The protein below binds the small molecule below.
Small molecule (SMILES): COc1ccc(N2CCN(c3cccc(C)c3)CC2)nn1

Binding-site contacts:
Ligand atom C1 contacts residue MET195 of chain 3.A at 4.3 Å (hydrophobic).
Ligand atom C11 contacts residue HIS241 of chain 3.A at 3.7 Å.
Ligand atom C8 contacts residue PHE121 of chain 3.A at 4.3 Å (hydrophobic).
Ligand atom N5 contacts residue TYR193 of chain 3.A at 4.0 Å.
Ligand atom C1 contacts residue TYR193 of chain 3.A at 3.8 Å (hydrophobic).
Ligand atom C18 contacts residue PHE182 of chain 3.A at 4.0 Å (hydrophobic).
Ligand atom C7 contacts residue LEU103 of chain 3.A at 3.2 Å (hydrophobic).
Ligand atom C14 contacts residue MET217 of chain 3.A at 3.9 Å (hydrophobic).
Ligand atom C18 contacts residue ILE125 of chain 3.A at 4.2 Å (hydrophobic).
Ligand atom O2 contacts residue TYR193 of chain 3.A at 3.4 Å.
Ligand atom C14 contacts residue LEU187 of chain 3.A at 4.3 Å (hydrophobic).
Ligand atom C21 contacts residue ILE220 of chain 3.A at 3.5 Å (hydrophobic).
Ligand atom C17 contacts residue TYR147 of chain 3.A at 4.0 Å (hydrophobic).
Ligand atom C15 contacts residue ILE101 of chain 3.A at 4.1 Å (hydrophobic).
Ligand atom C21 contacts residue ILE101 of chain 3.A at 4.0 Å (hydrophobic).
Ligand atom C8 contacts residue LEU103 of chain 3.A at 3.1 Å (hydrophobic).
Ligand atom C17 contacts residue ILE220 of chain 3.A at 3.9 Å (hydrophobic).
Ligand atom C10 contacts residue HIS241 of chain 3.A at 3.6 Å.
Ligand atom O2 contacts residue MET195 of chain 3.A at 4.4 Å.
Ligand atom C16 contacts residue ILE101 of chain 3.A at 3.5 Å (hydrophobic).
Ligand atom C10 contacts residue SER123 of chain 3.A at 4.2 Å.
Ligand atom N4 contacts residue MET217 of chain 3.A at 3.3 Å.
Ligand atom C1 contacts residue ASN215 of chain 3.A at 3.6 Å.
Ligand atom C7 contacts residue THR102 of chain 3.A at 4.2 Å.
Ligand atom C17 contacts residue ILE101 of chain 3.A at 3.8 Å (hydrophobic).
Ligand atom C1 contacts residue TYR194 of chain 3.A at 4.2 Å (hydrophobic).
Ligand atom C3 contacts residue TYR193 of chain 3.A at 3.8 Å (hydrophobic).
Ligand atom C18 contacts residue ILE220 of chain 3.A at 4.3 Å (hydrophobic).
Ligand atom N5 contacts residue MET217 of chain 3.A at 3.3 Å (h-bond).
Ligand atom N4 contacts residue TYR193 of chain 3.A at 3.5 Å.
Ligand atom C16 contacts residue TYR147 of chain 3.A at 4.3 Å (hydrophobic).
Ligand atom C21 contacts residue TYR147 of chain 3.A at 2.7 Å (hydrophobic).
Ligand atom C13 contacts residue THR102 of chain 3.A at 4.3 Å.
Ligand atom C20 contacts residue ILE125 of chain 3.A at 3.4 Å (hydrophobic).
Ligand atom C19 contacts residue ILE125 of chain 3.A at 3.2 Å (hydrophobic).
Ligand atom C3 contacts residue LEU103 of chain 3.A at 4.2 Å (hydrophobic).
Ligand atom C3 contacts residue PHE121 of chain 3.A at 4.4 Å (hydrophobic).
Ligand atom C13 contacts residue ILE101 of chain 3.A at 3.4 Å (hydrophobic).
Ligand atom C6 contacts residue THR102 of chain 3.A at 4.3 Å.
Ligand atom C14 contacts residue ILE101 of chain 3.A at 4.1 Å (hydrophobic).

Sequence of chain 3.A:
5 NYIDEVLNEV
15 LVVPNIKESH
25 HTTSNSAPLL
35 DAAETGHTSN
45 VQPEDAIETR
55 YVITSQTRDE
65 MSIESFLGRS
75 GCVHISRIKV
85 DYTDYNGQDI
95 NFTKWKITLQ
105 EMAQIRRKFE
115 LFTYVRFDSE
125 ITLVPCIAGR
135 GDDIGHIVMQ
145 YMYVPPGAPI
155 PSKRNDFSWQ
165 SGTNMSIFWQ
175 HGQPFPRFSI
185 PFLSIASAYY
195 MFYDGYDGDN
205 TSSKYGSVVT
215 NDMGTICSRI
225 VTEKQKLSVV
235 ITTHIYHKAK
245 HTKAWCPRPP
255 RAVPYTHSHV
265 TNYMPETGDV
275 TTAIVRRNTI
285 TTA